Binding-site contacts:
Ligand atom N contacts residue ASN184 of chain 2.A at 2.9 Å (h-bond).
Ligand atom OG contacts residue ACT1 of chain 2.C at 3.6 Å (h-bond).
Ligand atom P contacts residue ARG65 of chain 2.A at 3.6 Å.
Ligand atom P contacts residue ACT1 of chain 2.C at 3.8 Å.
Ligand atom CE2 contacts residue TRP239 of chain 2.A at 3.8 Å (hydrophobic).
Ligand atom P contacts residue TYR139 of chain 2.A at 3.7 Å.
Ligand atom O contacts residue ASN235 of chain 2.A at 3.0 Å (h-bond).
Ligand atom O contacts residue ACT1 of chain 2.C at 3.5 Å (h-bond).
Ligand atom O2P contacts residue TYR139 of chain 2.A at 3.7 Å.
Ligand atom C contacts residue LEU183 of chain 2.A at 3.8 Å (hydrophobic).
Ligand atom O1P contacts residue ARG65 of chain 2.A at 2.8 Å (salt-bridge).
Ligand atom N contacts residue LEU183 of chain 2.A at 3.4 Å.
Ligand atom CB contacts residue ARG69 of chain 2.A at 3.7 Å.
Ligand atom CA contacts residue ASN184 of chain 2.A at 3.5 Å.
Ligand atom O3P contacts residue ARG138 of chain 2.A at 2.7 Å (salt-bridge).
Ligand atom OG contacts residue LEU231 of chain 2.A at 3.7 Å.
Ligand atom CD1 contacts residue TRP239 of chain 2.A at 3.2 Å (hydrophobic).
Ligand atom CB contacts residue ASN235 of chain 2.A at 3.7 Å.
Ligand atom CE1 contacts residue TRP239 of chain 2.A at 3.0 Å (hydrophobic).
Ligand atom O contacts residue VAL187 of chain 2.A at 3.5 Å.
Ligand atom N contacts residue ASN235 of chain 2.A at 3.5 Å (h-bond).
Ligand atom O2P contacts residue LYS58 of chain 2.A at 3.4 Å.
Ligand atom CG contacts residue TRP239 of chain 2.A at 3.7 Å (hydrophobic).
Ligand atom P contacts residue ARG138 of chain 2.A at 3.8 Å.
Ligand atom CZ contacts residue TYR190 of chain 2.A at 3.4 Å (hydrophobic).
Ligand atom O3P contacts residue TYR139 of chain 2.A at 2.9 Å (h-bond).
Ligand atom OD1 contacts residue GLY180 of chain 2.A at 3.7 Å.
Ligand atom CB contacts residue ASN184 of chain 2.A at 3.5 Å.
Ligand atom OXT contacts residue LYS131 of chain 2.A at 3.2 Å (salt-bridge).
Ligand atom CB contacts residue GLY180 of chain 2.A at 3.8 Å.
Ligand atom CZ contacts residue TRP239 of chain 2.A at 3.3 Å (hydrophobic).
Ligand atom CE2 contacts residue ARG69 of chain 2.A at 3.8 Å.
Ligand atom CB contacts residue LEU231 of chain 2.A at 3.5 Å (hydrophobic).
Ligand atom C contacts residue ASN184 of chain 2.A at 3.6 Å.
Ligand atom CE1 contacts residue LEU238 of chain 2.A at 3.4 Å (hydrophobic).
Ligand atom O1P contacts residue ARG138 of chain 2.A at 3.0 Å (salt-bridge).
Ligand atom O2P contacts residue ACT1 of chain 2.C at 3.0 Å (h-bond).
Ligand atom CE2 contacts residue TYR190 of chain 2.A at 3.5 Å (hydrophobic).
Ligand atom CG contacts residue ARG69 of chain 2.A at 3.8 Å.
Ligand atom O2P contacts residue ARG65 of chain 2.A at 2.7 Å (salt-bridge).

The protein below binds the small molecule below.
Small molecule (SMILES): NC(=O)C[C@H](NC(=O)[C@H](COP(=O)(O)O)NC(=O)[C@H](CO)NC(=O)[C@H](Cc1ccccc1)NC(=O)[C@@H](N)Cc1ccc(O)cc1)C(=O)O

Sequence of chain 2.A:
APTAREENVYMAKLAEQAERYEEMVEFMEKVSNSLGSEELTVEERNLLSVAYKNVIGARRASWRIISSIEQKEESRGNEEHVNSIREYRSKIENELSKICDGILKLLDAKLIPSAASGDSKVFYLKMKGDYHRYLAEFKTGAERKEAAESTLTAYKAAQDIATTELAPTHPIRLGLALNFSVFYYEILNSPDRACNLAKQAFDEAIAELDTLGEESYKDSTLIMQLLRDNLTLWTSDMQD